Sequence of chain 2.A:
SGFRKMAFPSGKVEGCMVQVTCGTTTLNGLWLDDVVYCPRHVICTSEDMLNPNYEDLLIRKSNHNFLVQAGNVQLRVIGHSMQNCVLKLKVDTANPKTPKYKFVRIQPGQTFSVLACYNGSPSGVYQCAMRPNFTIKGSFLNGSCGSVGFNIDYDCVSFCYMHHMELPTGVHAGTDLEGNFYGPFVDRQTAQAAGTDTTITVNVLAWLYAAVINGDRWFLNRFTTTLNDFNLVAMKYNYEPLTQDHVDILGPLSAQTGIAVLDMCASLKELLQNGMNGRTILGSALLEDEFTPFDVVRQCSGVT

Sequence of chain 1.A:
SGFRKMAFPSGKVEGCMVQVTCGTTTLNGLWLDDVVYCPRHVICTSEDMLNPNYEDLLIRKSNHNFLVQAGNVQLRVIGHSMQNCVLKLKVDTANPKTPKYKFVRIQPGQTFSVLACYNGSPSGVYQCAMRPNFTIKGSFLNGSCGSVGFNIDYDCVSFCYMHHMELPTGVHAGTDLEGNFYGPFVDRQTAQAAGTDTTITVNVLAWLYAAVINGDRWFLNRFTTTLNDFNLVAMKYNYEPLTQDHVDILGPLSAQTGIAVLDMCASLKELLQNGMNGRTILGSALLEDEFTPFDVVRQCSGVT

The small molecule below binds the protein below.
Small molecule (SMILES): Cc1ccncc1NC(=O)CNc1ccnc2ccccc12

Binding-site contacts:
Ligand atom N contacts residue SER144 of chain 2.A at 4.0 Å.
Ligand atom C13 contacts residue SER46 of chain 2.A at 3.9 Å.
Ligand atom N3 contacts residue HIS41 of chain 2.A at 3.6 Å.
Ligand atom C4 contacts residue CYS145 of chain 2.A at 3.8 Å (hydrophobic).
Ligand atom O contacts residue GLU166 of chain 2.A at 2.9 Å (salt-bridge).
Ligand atom N contacts residue GLU166 of chain 2.A at 3.5 Å.
Ligand atom N contacts residue HIS163 of chain 2.A at 2.8 Å (h-bond).
Ligand atom C12 contacts residue CYS44 of chain 2.A at 3.9 Å (hydrophobic).
Ligand atom C3 contacts residue PHE140 of chain 2.A at 3.2 Å (hydrophobic).
Ligand atom C2 contacts residue PHE140 of chain 2.A at 3.7 Å (hydrophobic).
Ligand atom C9 contacts residue HIS41 of chain 2.A at 3.3 Å.
Ligand atom N contacts residue PHE140 of chain 2.A at 3.9 Å.
Ligand atom C10 contacts residue HIS41 of chain 2.A at 3.2 Å.
Ligand atom C4 contacts residue HIS163 of chain 2.A at 3.3 Å.
Ligand atom C6 contacts residue MET165 of chain 2.A at 4.0 Å (hydrophobic).
Ligand atom C1 contacts residue ASN142 of chain 2.A at 4.0 Å.
Ligand atom C3 contacts residue LEU141 of chain 2.A at 3.7 Å (hydrophobic).
Ligand atom C4 contacts residue MET165 of chain 2.A at 3.9 Å (hydrophobic).
Ligand atom C3 contacts residue SER144 of chain 2.A at 4.0 Å.
Ligand atom C1 contacts residue LEU141 of chain 2.A at 4.0 Å (hydrophobic).
Ligand atom C8 contacts residue MET49 of chain 2.A at 4.0 Å (hydrophobic).
Ligand atom C6 contacts residue HIS164 of chain 2.A at 3.7 Å.
Ligand atom C9 contacts residue MET49 of chain 2.A at 3.5 Å (hydrophobic).
Ligand atom O contacts residue MET165 of chain 2.A at 3.2 Å.
Ligand atom O contacts residue HIS164 of chain 2.A at 3.8 Å.
Ligand atom C3 contacts residue GLU166 of chain 2.A at 3.6 Å.
Ligand atom C12 contacts residue SER46 of chain 2.A at 3.7 Å.
Ligand atom C12 contacts residue THR45 of chain 2.A at 3.8 Å.
Ligand atom N3 contacts residue CYS44 of chain 2.A at 3.3 Å (h-bond).
Ligand atom C7 contacts residue MET165 of chain 2.A at 3.9 Å (hydrophobic).
Ligand atom C4 contacts residue GLU166 of chain 2.A at 3.5 Å.
Ligand atom C10 contacts residue MET49 of chain 2.A at 3.4 Å (hydrophobic).
Ligand atom N3 contacts residue MET49 of chain 2.A at 3.8 Å.
Ligand atom C3 contacts residue HIS163 of chain 2.A at 3.9 Å.
Ligand atom C2 contacts residue LEU141 of chain 2.A at 3.4 Å (hydrophobic).
Ligand atom C contacts residue ASN142 of chain 2.A at 3.5 Å.
Ligand atom C2 contacts residue ASN142 of chain 2.A at 3.7 Å.
Ligand atom C6 contacts residue GLU166 of chain 2.A at 4.0 Å.
Ligand atom C7 contacts residue HIS164 of chain 2.A at 3.7 Å.
Ligand atom C2 contacts residue GLU166 of chain 2.A at 3.9 Å.